Sequence of chain 1.A:
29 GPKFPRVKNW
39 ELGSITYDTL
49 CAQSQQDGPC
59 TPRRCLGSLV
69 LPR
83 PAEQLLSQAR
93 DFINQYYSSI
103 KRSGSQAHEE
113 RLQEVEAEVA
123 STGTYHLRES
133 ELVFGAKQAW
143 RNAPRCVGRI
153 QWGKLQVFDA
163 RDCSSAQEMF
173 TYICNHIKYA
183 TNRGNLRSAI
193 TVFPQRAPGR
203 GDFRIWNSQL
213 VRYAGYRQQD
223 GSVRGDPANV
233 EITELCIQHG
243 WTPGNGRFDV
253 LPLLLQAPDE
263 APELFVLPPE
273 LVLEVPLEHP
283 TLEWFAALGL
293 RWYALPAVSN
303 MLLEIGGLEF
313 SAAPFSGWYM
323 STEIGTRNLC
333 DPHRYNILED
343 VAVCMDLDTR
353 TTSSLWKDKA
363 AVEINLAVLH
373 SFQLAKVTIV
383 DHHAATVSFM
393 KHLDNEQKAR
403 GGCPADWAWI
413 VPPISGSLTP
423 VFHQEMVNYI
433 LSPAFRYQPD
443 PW

The protein below binds the small molecule below.
Small molecule (SMILES): Cc1cc(N)nc(C[C@@H]2CNC[C@@H]2OCCNCC(F)(F)c2cccc(F)c2)c1

Binding-site contacts:
Ligand atom C6A contacts residue HEM1 of chain 1.J at 3.7 Å.
Ligand atom C7A contacts residue HEM1 of chain 1.J at 3.4 Å.
Ligand atom C3 contacts residue GLU325 of chain 1.B at 3.8 Å.
Ligand atom C3 contacts residue HEM1 of chain 1.J at 3.1 Å.
Ligand atom C5' contacts residue TRP411 of chain 1.B at 3.6 Å (hydrophobic).
Ligand atom C2A contacts residue HEM1 of chain 1.J at 3.5 Å.
Ligand atom O1 contacts residue HEM1 of chain 1.J at 3.5 Å (h-bond).
Ligand atom C14 contacts residue TRP320 of chain 1.B at 3.4 Å (hydrophobic).
Ligand atom C11 contacts residue GLU325 of chain 1.B at 3.3 Å.
Ligand atom C15 contacts residue GLU325 of chain 1.B at 3.4 Å.
Ligand atom C15 contacts residue HEM1 of chain 1.J at 3.4 Å.
Ligand atom N1A contacts residue HEM1 of chain 1.J at 2.7 Å (h-bond).
Ligand atom F13 contacts residue PRO298 of chain 1.B at 3.7 Å.
Ligand atom F6 contacts residue GLU325 of chain 1.B at 3.0 Å.
Ligand atom F5 contacts residue VAL300 of chain 1.B at 3.2 Å.
Ligand atom C15 contacts residue TRP320 of chain 1.B at 3.2 Å (hydrophobic).
Ligand atom N1' contacts residue H4B1 of chain 1.K at 2.8 Å (h-bond).
Ligand atom F13 contacts residue GLY319 of chain 1.B at 3.4 Å.
Ligand atom N1' contacts residue HEM1 of chain 1.J at 2.8 Å (h-bond).
Ligand atom C5' contacts residue GOL1 of chain 1.L at 3.8 Å.
Ligand atom N2 contacts residue HEM1 of chain 1.J at 2.9 Å (h-bond).
Ligand atom N6A contacts residue HEM1 of chain 1.J at 3.3 Å (h-bond).
Ligand atom C5' contacts residue HEM1 of chain 1.J at 3.5 Å.
Ligand atom C3' contacts residue HEM1 of chain 1.J at 3.8 Å.
Ligand atom C2' contacts residue HEM1 of chain 1.J at 3.1 Å.
Ligand atom C5' contacts residue H4B1 of chain 1.K at 3.5 Å.
Ligand atom F13 contacts residue HEM1 of chain 1.J at 3.5 Å.
Ligand atom C1 contacts residue GLN211 of chain 1.B at 3.3 Å.
Ligand atom C6A contacts residue TYR439 of chain 1.B at 3.6 Å (hydrophobic).
Ligand atom C16 contacts residue GLU325 of chain 1.B at 2.5 Å.
Ligand atom C14 contacts residue HEM1 of chain 1.J at 3.3 Å.
Ligand atom F13 contacts residue PHE317 of chain 1.B at 3.8 Å.
Ligand atom N6A contacts residue TYR439 of chain 1.B at 3.7 Å.
Ligand atom C2 contacts residue HEM1 of chain 1.J at 3.5 Å.
Ligand atom N6A contacts residue ARG147 of chain 1.B at 3.6 Å.
Ligand atom C4 contacts residue GLU325 of chain 1.B at 3.5 Å.
Ligand atom C5A contacts residue TYR439 of chain 1.B at 3.4 Å (hydrophobic).
Ligand atom C8A contacts residue TYR439 of chain 1.B at 3.8 Å (hydrophobic).
Ligand atom C4A contacts residue TYR439 of chain 1.B at 3.6 Å (hydrophobic).
Ligand atom N1' contacts residue GOL1 of chain 1.L at 3.5 Å (h-bond).

Sequence of chain 1.B:
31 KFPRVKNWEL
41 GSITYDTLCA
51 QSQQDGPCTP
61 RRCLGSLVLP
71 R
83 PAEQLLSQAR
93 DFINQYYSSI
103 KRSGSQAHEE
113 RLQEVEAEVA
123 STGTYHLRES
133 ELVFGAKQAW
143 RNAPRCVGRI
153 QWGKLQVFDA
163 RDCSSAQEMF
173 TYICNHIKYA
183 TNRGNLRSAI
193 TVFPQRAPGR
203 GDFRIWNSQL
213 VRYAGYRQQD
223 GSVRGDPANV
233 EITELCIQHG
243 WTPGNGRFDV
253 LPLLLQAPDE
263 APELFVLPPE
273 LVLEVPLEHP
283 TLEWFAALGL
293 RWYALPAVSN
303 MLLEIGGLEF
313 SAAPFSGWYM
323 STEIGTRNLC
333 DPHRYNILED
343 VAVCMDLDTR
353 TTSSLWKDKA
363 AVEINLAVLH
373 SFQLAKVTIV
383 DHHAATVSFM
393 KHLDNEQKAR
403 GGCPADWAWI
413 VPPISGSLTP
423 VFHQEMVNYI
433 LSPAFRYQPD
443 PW